Binding-site contacts:
Ligand atom C11 contacts residue HIS162 of chain 1.B at 3.5 Å.
Ligand atom N2 contacts residue GLN187 of chain 1.B at 3.0 Å (h-bond).
Ligand atom O5 contacts residue PHE138 of chain 1.B at 3.4 Å.
Ligand atom N4 contacts residue LEU139 of chain 1.B at 3.6 Å (h-bond).
Ligand atom C2 contacts residue ALA189 of chain 1.B at 3.6 Å (hydrophobic).
Ligand atom C16 contacts residue ASN140 of chain 1.B at 3.5 Å.
Ligand atom C25 contacts residue HIS39 of chain 1.B at 3.6 Å.
Ligand atom O4 contacts residue GLY141 of chain 1.B at 3.6 Å.
Ligand atom C28 contacts residue GLN187 of chain 1.B at 3.4 Å.
Ligand atom O4 contacts residue SER142 of chain 1.B at 3.5 Å (h-bond).
Ligand atom C19 contacts residue CYS143 of chain 1.B at 2.0 Å (hydrophobic).
Ligand atom C18 contacts residue GLU164 of chain 1.B at 3.3 Å.
Ligand atom C13 contacts residue CYS143 of chain 1.B at 2.6 Å (hydrophobic).
Ligand atom C27 contacts residue GLN187 of chain 1.B at 3.2 Å.
Ligand atom O5 contacts residue HIS161 of chain 1.B at 2.8 Å (h-bond).
Ligand atom S1 contacts residue HIS39 of chain 1.B at 2.9 Å.
Ligand atom C29 contacts residue HIS162 of chain 1.B at 3.6 Å.
Ligand atom O2 contacts residue GLU164 of chain 1.B at 3.0 Å (salt-bridge).
Ligand atom N3 contacts residue CYS143 of chain 1.B at 2.8 Å (h-bond).
Ligand atom O2 contacts residue MET163 of chain 1.B at 3.1 Å.
Ligand atom O4 contacts residue CYS143 of chain 1.B at 2.3 Å (h-bond).
Ligand atom C4 contacts residue GLU164 of chain 1.B at 3.6 Å.
Ligand atom C17 contacts residue ASN140 of chain 1.B at 3.3 Å.
Ligand atom C22 contacts residue HIS39 of chain 1.B at 3.4 Å.
Ligand atom C1 contacts residue ALA189 of chain 1.B at 3.5 Å (hydrophobic).
Ligand atom C25 contacts residue THR23 of chain 1.B at 3.5 Å.
Ligand atom C6 contacts residue THR188 of chain 1.B at 3.6 Å.
Ligand atom C9 contacts residue GLN187 of chain 1.B at 3.5 Å.
Ligand atom S1 contacts residue CYS143 of chain 1.B at 2.9 Å (h-bond).
Ligand atom N4 contacts residue PHE138 of chain 1.B at 3.2 Å (h-bond).
Ligand atom C5 contacts residue THR188 of chain 1.B at 3.6 Å.
Ligand atom O1 contacts residue THR188 of chain 1.B at 3.5 Å (h-bond).
Ligand atom C14 contacts residue CYS143 of chain 1.B at 3.3 Å (hydrophobic).
Ligand atom O1 contacts residue GLN187 of chain 1.B at 3.5 Å.
Ligand atom N1 contacts residue GLU164 of chain 1.B at 2.8 Å (salt-bridge).
Ligand atom C8 contacts residue GLN187 of chain 1.B at 3.4 Å.
Ligand atom N4 contacts residue GLU164 of chain 1.B at 3.3 Å (salt-bridge).
Ligand atom N3 contacts residue HIS162 of chain 1.B at 2.9 Å (h-bond).
Ligand atom C20 contacts residue CYS143 of chain 1.B at 2.6 Å (hydrophobic).
Ligand atom C26 contacts residue HIS39 of chain 1.B at 3.1 Å.

Sequence of chain 1.B:
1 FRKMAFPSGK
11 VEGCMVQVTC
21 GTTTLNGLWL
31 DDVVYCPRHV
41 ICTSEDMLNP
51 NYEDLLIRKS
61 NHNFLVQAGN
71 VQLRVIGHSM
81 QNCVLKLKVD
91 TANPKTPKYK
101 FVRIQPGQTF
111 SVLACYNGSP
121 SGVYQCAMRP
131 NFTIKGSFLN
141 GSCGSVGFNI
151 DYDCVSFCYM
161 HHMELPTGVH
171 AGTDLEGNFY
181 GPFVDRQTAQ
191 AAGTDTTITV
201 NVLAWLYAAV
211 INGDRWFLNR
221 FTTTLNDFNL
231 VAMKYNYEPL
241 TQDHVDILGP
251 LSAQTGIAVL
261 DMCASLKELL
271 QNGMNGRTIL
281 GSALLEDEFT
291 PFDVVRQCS

This protein binds this small molecule.
Small molecule (SMILES): COc1cccc2[nH]c(C(=O)N[C@@H](CC(C)C)C(=O)N[C@@H](C[C@@H]3CCNC3=O)C(=O)c3nc4ccccc4s3)cc12